Binding-site contacts:
Ligand atom N17 contacts residue PHE339 of chain 3.A at 3.6 Å.
Ligand atom N3 contacts residue VAL168 of chain 3.A at 2.8 Å (h-bond).
Ligand atom O14 contacts residue ALA101 of chain 3.A at 3.7 Å.
Ligand atom N1 contacts residue MET338 of chain 3.A at 2.9 Å (h-bond).
Ligand atom C2 contacts residue VAL168 of chain 3.A at 3.5 Å (hydrophobic).
Ligand atom C11 contacts residue LYS96 of chain 3.A at 3.4 Å.
Ligand atom N17 contacts residue ARG177 of chain 3.A at 3.0 Å (salt-bridge).
Ligand atom N5 contacts residue LYS96 of chain 3.A at 3.3 Å.
Ligand atom C16 contacts residue ARG177 of chain 3.A at 3.4 Å.
Ligand atom N24 contacts residue ASP100 of chain 3.A at 3.3 Å (salt-bridge).
Ligand atom C13 contacts residue ALA98 of chain 3.A at 3.7 Å (hydrophobic).
Ligand atom O8 contacts residue PHE337 of chain 3.A at 3.4 Å.
Ligand atom C10 contacts residue LEU103 of chain 3.A at 3.6 Å (hydrophobic).
Ligand atom O4 contacts residue VAL168 of chain 3.A at 3.7 Å.
Ligand atom N3 contacts residue LEU167 of chain 3.A at 3.5 Å.
Ligand atom C12 contacts residue ALA98 of chain 3.A at 3.6 Å (hydrophobic).
Ligand atom O8 contacts residue PHE339 of chain 3.A at 3.0 Å.
Ligand atom O14 contacts residue PHE46 of chain 3.A at 3.7 Å.
Ligand atom C11 contacts residue LEU103 of chain 3.A at 3.6 Å (hydrophobic).
Ligand atom O14 contacts residue ASP100 of chain 3.A at 3.6 Å.
Ligand atom C15 contacts residue PHE46 of chain 3.A at 3.2 Å (hydrophobic).
Ligand atom O4 contacts residue LYS96 of chain 3.A at 3.5 Å.
Ligand atom O8 contacts residue MET338 of chain 3.A at 3.2 Å (h-bond).
Ligand atom C21 contacts residue PHE297 of chain 3.A at 3.4 Å (hydrophobic).
Ligand atom C26 contacts residue PHE339 of chain 3.A at 3.3 Å (hydrophobic).
Ligand atom C13 contacts residue PHE46 of chain 3.A at 3.7 Å (hydrophobic).
Ligand atom O14 contacts residue ALA98 of chain 3.A at 3.3 Å.
Ligand atom C9 contacts residue PHE337 of chain 3.A at 3.5 Å (hydrophobic).
Ligand atom C7 contacts residue PHE339 of chain 3.A at 3.5 Å (hydrophobic).
Ligand atom C18 contacts residue PHE337 of chain 3.A at 3.6 Å (hydrophobic).
Ligand atom C20 contacts residue SER344 of chain 3.A at 3.7 Å.
Ligand atom C23 contacts residue PHE337 of chain 3.A at 3.7 Å (hydrophobic).
Ligand atom C15 contacts residue ARG177 of chain 3.A at 3.4 Å.
Ligand atom C9 contacts residue PHE339 of chain 3.A at 3.7 Å (hydrophobic).
Ligand atom N1 contacts residue VAL168 of chain 3.A at 2.8 Å (h-bond).
Ligand atom C18 contacts residue ARG177 of chain 3.A at 3.6 Å.
Ligand atom C10 contacts residue LYS96 of chain 3.A at 3.6 Å.
Ligand atom C12 contacts residue ALA101 of chain 3.A at 3.6 Å (hydrophobic).
Ligand atom C15 contacts residue ASP100 of chain 3.A at 3.4 Å.
Ligand atom C26 contacts residue PHE337 of chain 3.A at 3.3 Å (hydrophobic).

This protein binds this small molecule.
Small molecule (SMILES): Nc1nonc1C(=O)c1cccc(OCc2nc3ccccc3[nH]2)c1

Sequence of chain 3.A:
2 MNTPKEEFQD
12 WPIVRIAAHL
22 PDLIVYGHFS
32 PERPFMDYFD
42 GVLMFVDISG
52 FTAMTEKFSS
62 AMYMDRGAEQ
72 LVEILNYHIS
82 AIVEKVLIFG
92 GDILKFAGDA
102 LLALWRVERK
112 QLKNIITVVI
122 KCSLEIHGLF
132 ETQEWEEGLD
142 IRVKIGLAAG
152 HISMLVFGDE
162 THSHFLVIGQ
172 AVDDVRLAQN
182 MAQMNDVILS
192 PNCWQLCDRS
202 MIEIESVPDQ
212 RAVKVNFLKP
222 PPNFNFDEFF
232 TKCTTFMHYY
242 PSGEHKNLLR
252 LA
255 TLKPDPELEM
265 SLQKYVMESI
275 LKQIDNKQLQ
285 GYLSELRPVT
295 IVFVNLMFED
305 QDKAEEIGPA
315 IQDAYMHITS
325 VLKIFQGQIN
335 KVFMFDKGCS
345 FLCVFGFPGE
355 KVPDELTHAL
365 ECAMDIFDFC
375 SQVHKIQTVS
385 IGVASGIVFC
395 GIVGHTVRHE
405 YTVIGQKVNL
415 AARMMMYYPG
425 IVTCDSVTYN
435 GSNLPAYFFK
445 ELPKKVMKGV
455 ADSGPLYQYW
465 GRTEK